Sequence of chain 2.A:
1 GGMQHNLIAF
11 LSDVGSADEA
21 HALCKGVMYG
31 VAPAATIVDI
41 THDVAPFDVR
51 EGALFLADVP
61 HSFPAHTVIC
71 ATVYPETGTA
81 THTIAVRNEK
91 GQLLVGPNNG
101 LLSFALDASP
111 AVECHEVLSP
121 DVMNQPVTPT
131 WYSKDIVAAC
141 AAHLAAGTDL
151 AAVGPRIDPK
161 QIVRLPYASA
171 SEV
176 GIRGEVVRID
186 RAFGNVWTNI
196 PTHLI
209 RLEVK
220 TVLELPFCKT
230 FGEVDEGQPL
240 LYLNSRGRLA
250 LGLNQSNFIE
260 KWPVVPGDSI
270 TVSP

A small-molecule ligand and the protein it binds are described below.
Small molecule (SMILES): CSCC[C@H](N)C(=O)O

Binding-site contacts:
Ligand atom CA contacts residue ASP185 of chain 2.A at 4.3 Å.
Ligand atom N contacts residue PHE230 of chain 2.A at 4.3 Å.
Ligand atom O contacts residue ASN243 of chain 2.A at 3.7 Å.
Ligand atom SD contacts residue 5CD1 of chain 3.B at 4.0 Å.
Ligand atom N contacts residue TYR241 of chain 2.A at 2.7 Å (h-bond).
Ligand atom SD contacts residue ASP185 of chain 2.A at 4.4 Å.
Ligand atom OXT contacts residue ASN243 of chain 2.A at 4.3 Å.
Ligand atom SD contacts residue TRP131 of chain 3.A at 4.4 Å.
Ligand atom CA contacts residue TRP192 of chain 2.A at 4.1 Å (hydrophobic).
Ligand atom CG contacts residue PHE230 of chain 2.A at 3.9 Å (hydrophobic).
Ligand atom CE contacts residue TRP131 of chain 3.A at 4.1 Å (hydrophobic).
Ligand atom OXT contacts residue TRP131 of chain 3.A at 4.2 Å.
Ligand atom N contacts residue ASP185 of chain 2.A at 4.4 Å.
Ligand atom CB contacts residue ASN190 of chain 2.A at 3.9 Å.
Ligand atom N contacts residue ASN243 of chain 2.A at 4.1 Å.
Ligand atom CB contacts residue PHE230 of chain 2.A at 4.2 Å (hydrophobic).
Ligand atom O contacts residue THR130 of chain 3.A at 2.4 Å (h-bond).
Ligand atom CG contacts residue ASN190 of chain 2.A at 4.3 Å.
Ligand atom O contacts residue TYR241 of chain 2.A at 4.0 Å.
Ligand atom O contacts residue SER244 of chain 2.A at 3.9 Å.
Ligand atom CE contacts residue ASP185 of chain 2.A at 3.9 Å.
Ligand atom N contacts residue TRP192 of chain 2.A at 3.1 Å (h-bond).
Ligand atom CB contacts residue TYR241 of chain 2.A at 4.4 Å (hydrophobic).
Ligand atom SD contacts residue THR130 of chain 3.A at 4.2 Å.
Ligand atom C contacts residue TRP192 of chain 2.A at 4.4 Å (hydrophobic).
Ligand atom CA contacts residue THR130 of chain 3.A at 4.3 Å.
Ligand atom C contacts residue THR130 of chain 3.A at 3.5 Å.
Ligand atom CB contacts residue TRP192 of chain 2.A at 4.2 Å (hydrophobic).
Ligand atom CG contacts residue 5CD1 of chain 3.B at 3.6 Å.
Ligand atom C contacts residue ASN243 of chain 2.A at 4.1 Å.
Ligand atom SD contacts residue PHE188 of chain 2.A at 4.4 Å.
Ligand atom N contacts residue ASN190 of chain 2.A at 4.3 Å.
Ligand atom CE contacts residue ALA20 of chain 3.A at 4.4 Å (hydrophobic).
Ligand atom CA contacts residue PHE230 of chain 2.A at 4.0 Å (hydrophobic).
Ligand atom OXT contacts residue TRP192 of chain 2.A at 3.6 Å.
Ligand atom CG contacts residue THR130 of chain 3.A at 4.0 Å.
Ligand atom CB contacts residue ASP185 of chain 2.A at 3.1 Å.
Ligand atom OXT contacts residue SER244 of chain 2.A at 3.8 Å.
Ligand atom CA contacts residue TYR241 of chain 2.A at 3.8 Å (hydrophobic).
Ligand atom CG contacts residue ASP185 of chain 2.A at 4.0 Å.

Sequence of chain 3.A:
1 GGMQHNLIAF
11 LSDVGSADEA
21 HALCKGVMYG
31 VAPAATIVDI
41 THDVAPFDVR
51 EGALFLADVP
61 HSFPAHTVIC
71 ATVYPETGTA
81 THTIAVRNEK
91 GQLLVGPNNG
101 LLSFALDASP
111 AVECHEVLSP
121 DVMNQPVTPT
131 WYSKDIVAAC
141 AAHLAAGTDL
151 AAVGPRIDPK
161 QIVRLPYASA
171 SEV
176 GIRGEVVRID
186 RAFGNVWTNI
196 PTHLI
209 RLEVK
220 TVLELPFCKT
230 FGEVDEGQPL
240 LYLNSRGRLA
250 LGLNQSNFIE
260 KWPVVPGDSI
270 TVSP